Binding-site contacts:
Ligand atom C5' contacts residue GLY66 of chain 1.D at 3.7 Å.
Ligand atom OP2 contacts residue THR67 of chain 1.D at 3.7 Å.
Ligand atom N3 contacts residue ALA38 of chain 1.D at 3.5 Å.
Ligand atom C8 contacts residue LYS35 of chain 1.D at 3.9 Å.
Ligand atom P contacts residue VAL65 of chain 1.D at 3.7 Å.
Ligand atom OP1 contacts residue LYS68 of chain 1.D at 3.1 Å.
Ligand atom P contacts residue LYS68 of chain 1.D at 3.8 Å.
Ligand atom P contacts residue GLY64 of chain 1.D at 3.8 Å.
Ligand atom C5' contacts residue GLY64 of chain 1.D at 3.3 Å.
Ligand atom O5' contacts residue GLY66 of chain 1.D at 3.6 Å.
Ligand atom P contacts residue MG1 of chain 1.L at 3.6 Å.
Ligand atom O3' contacts residue VAL65 of chain 1.D at 3.7 Å.
Ligand atom OP2 contacts residue GLY66 of chain 1.D at 3.8 Å.
Ligand atom OP1 contacts residue LYS68 of chain 1.D at 3.5 Å (salt-bridge).
Ligand atom O5' contacts residue LYS35 of chain 1.D at 3.9 Å.
Ligand atom OP1 contacts residue PRO63 of chain 1.D at 3.6 Å.
Ligand atom O3' contacts residue ILE69 of chain 1.D at 3.7 Å.
Ligand atom OP1 contacts residue THR67 of chain 1.D at 3.6 Å.
Ligand atom P contacts residue LYS35 of chain 1.D at 3.6 Å.
Ligand atom C5' contacts residue GLY64 of chain 1.D at 3.9 Å.
Ligand atom O4' contacts residue ALA38 of chain 1.D at 3.6 Å.
Ligand atom OP1 contacts residue LEU62 of chain 1.D at 3.6 Å (h-bond).
Ligand atom OP2 contacts residue LYS35 of chain 1.D at 3.6 Å.
Ligand atom OP2 contacts residue LYS68 of chain 1.D at 3.7 Å.
Ligand atom OP3 contacts residue LYS35 of chain 1.D at 2.7 Å (salt-bridge).
Ligand atom P contacts residue ILE69 of chain 1.D at 3.9 Å.
Ligand atom OP1 contacts residue MG1 of chain 1.L at 2.7 Å.
Ligand atom OP2 contacts residue MG1 of chain 1.L at 3.7 Å.
Ligand atom P contacts residue GLY66 of chain 1.D at 3.7 Å.
Ligand atom O3' contacts residue GLY64 of chain 1.D at 3.4 Å.
Ligand atom OP1 contacts residue GLY64 of chain 1.D at 2.9 Å (h-bond).
Ligand atom OP1 contacts residue GLY66 of chain 1.D at 2.8 Å (h-bond).
Ligand atom OP2 contacts residue LYS68 of chain 1.D at 3.1 Å (salt-bridge).
Ligand atom C4' contacts residue GLY64 of chain 1.D at 3.4 Å.
Ligand atom OP1 contacts residue ILE69 of chain 1.D at 2.9 Å (h-bond).
Ligand atom C5' contacts residue TYR39 of chain 1.D at 3.4 Å (hydrophobic).
Ligand atom C3' contacts residue GLY66 of chain 1.D at 3.8 Å.
Ligand atom OP2 contacts residue VAL65 of chain 1.D at 3.5 Å (h-bond).
Ligand atom N7 contacts residue LYS35 of chain 1.D at 3.8 Å.
Ligand atom OP1 contacts residue VAL65 of chain 1.D at 3.4 Å (h-bond).

Sequence of chain 1.D:
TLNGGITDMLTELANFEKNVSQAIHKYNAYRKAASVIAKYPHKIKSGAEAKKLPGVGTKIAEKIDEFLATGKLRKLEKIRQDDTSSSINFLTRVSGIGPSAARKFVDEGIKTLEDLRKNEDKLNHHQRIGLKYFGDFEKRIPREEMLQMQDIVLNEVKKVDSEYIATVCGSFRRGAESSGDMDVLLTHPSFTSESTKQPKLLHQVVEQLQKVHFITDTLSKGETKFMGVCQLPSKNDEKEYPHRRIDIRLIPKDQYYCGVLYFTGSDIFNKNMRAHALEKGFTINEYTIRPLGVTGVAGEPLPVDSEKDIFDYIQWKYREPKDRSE

A protein and the small-molecule ligand that binds it are described below.
Small molecule (SMILES): Cc1cn([C@H]2C[C@H](O[P](=O)(O)OC[C@H]3O[C@@H](n4ccc(N)nc4=O)C[C@@H]3O[P](=O)(O)OC[C@H]3O[C@@H](n4cnc5c(=O)nc(N)[nH]c54)C[C@@H]3O[P](=O)(O)OC[C@H]3O[C@@H](n4cnc5c(=O)nc(N)[nH]c54)C[C@@H]3O)[C@@H](CO[P](=O)(O)O[C@H]3C[C@H](n4cnc5c(=O)nc(N)[nH]c54)O[C@@H]3COP(=O)(O)O)O2)c(=O)[nH]c1=O